Sequence of chain 1.C:
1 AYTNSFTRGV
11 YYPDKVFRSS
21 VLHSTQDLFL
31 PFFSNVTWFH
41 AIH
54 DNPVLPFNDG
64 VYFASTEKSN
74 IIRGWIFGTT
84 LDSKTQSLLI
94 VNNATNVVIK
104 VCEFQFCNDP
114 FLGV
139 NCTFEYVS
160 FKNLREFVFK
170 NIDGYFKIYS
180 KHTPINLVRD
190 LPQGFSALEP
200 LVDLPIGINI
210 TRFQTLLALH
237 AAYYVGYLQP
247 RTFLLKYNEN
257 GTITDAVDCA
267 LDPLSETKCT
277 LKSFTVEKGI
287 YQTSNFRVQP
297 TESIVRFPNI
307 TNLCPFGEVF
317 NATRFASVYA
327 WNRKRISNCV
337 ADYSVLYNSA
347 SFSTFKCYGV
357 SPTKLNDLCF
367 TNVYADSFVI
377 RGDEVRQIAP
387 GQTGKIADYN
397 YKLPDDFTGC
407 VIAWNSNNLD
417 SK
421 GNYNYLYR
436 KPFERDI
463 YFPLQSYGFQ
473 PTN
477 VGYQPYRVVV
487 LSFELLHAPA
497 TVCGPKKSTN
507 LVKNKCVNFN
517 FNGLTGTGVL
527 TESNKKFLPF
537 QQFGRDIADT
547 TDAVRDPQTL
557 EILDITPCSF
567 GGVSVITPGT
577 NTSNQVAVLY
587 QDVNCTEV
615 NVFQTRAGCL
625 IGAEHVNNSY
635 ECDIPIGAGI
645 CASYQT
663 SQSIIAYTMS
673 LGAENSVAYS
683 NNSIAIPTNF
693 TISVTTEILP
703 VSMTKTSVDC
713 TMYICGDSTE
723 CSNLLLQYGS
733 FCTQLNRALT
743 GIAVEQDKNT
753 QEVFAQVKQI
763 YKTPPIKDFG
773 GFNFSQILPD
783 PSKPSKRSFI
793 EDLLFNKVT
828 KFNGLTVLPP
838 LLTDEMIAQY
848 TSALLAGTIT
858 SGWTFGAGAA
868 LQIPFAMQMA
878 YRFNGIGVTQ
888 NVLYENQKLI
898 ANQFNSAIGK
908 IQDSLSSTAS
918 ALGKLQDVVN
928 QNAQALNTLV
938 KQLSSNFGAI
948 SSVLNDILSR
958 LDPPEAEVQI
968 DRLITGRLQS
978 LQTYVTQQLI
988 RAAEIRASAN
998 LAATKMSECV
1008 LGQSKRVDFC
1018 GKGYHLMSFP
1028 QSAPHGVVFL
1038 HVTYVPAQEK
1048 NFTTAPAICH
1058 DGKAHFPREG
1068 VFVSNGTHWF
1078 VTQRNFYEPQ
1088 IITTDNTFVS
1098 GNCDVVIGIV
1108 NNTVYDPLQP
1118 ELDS

Binding-site contacts:
Ligand atom C7 contacts residue ASN1048 of chain 1.B at 3.6 Å.
Ligand atom C1 contacts residue ASN1048 of chain 1.B at 1.5 Å.
Ligand atom C8 contacts residue ASN1048 of chain 1.B at 4.0 Å.
Ligand atom N2 contacts residue ASN1048 of chain 1.B at 3.0 Å (h-bond).
Ligand atom C4 contacts residue ASN1048 of chain 1.B at 4.3 Å.
Ligand atom C1 contacts residue GLN869 of chain 1.C at 4.3 Å.
Ligand atom O6 contacts residue ALA680 of chain 1.B at 4.0 Å.
Ligand atom O5 contacts residue ASN1048 of chain 1.B at 2.4 Å (h-bond).
Ligand atom C5 contacts residue ASN1048 of chain 1.B at 3.8 Å.
Ligand atom C3 contacts residue ASN1048 of chain 1.B at 3.9 Å.
Ligand atom C6 contacts residue ALA680 of chain 1.B at 4.1 Å (hydrophobic).
Ligand atom C8 contacts residue GLU1046 of chain 1.B at 3.0 Å.
Ligand atom C7 contacts residue GLU1046 of chain 1.B at 4.4 Å.
Ligand atom O7 contacts residue ASN1048 of chain 1.B at 3.8 Å.
Ligand atom C8 contacts residue LYS1047 of chain 1.B at 3.9 Å.
Ligand atom O5 contacts residue ALA680 of chain 1.B at 4.2 Å.
Ligand atom C2 contacts residue ASN1048 of chain 1.B at 2.5 Å.
Ligand atom C5 contacts residue ALA680 of chain 1.B at 3.7 Å (hydrophobic).

Sequence of chain 1.B:
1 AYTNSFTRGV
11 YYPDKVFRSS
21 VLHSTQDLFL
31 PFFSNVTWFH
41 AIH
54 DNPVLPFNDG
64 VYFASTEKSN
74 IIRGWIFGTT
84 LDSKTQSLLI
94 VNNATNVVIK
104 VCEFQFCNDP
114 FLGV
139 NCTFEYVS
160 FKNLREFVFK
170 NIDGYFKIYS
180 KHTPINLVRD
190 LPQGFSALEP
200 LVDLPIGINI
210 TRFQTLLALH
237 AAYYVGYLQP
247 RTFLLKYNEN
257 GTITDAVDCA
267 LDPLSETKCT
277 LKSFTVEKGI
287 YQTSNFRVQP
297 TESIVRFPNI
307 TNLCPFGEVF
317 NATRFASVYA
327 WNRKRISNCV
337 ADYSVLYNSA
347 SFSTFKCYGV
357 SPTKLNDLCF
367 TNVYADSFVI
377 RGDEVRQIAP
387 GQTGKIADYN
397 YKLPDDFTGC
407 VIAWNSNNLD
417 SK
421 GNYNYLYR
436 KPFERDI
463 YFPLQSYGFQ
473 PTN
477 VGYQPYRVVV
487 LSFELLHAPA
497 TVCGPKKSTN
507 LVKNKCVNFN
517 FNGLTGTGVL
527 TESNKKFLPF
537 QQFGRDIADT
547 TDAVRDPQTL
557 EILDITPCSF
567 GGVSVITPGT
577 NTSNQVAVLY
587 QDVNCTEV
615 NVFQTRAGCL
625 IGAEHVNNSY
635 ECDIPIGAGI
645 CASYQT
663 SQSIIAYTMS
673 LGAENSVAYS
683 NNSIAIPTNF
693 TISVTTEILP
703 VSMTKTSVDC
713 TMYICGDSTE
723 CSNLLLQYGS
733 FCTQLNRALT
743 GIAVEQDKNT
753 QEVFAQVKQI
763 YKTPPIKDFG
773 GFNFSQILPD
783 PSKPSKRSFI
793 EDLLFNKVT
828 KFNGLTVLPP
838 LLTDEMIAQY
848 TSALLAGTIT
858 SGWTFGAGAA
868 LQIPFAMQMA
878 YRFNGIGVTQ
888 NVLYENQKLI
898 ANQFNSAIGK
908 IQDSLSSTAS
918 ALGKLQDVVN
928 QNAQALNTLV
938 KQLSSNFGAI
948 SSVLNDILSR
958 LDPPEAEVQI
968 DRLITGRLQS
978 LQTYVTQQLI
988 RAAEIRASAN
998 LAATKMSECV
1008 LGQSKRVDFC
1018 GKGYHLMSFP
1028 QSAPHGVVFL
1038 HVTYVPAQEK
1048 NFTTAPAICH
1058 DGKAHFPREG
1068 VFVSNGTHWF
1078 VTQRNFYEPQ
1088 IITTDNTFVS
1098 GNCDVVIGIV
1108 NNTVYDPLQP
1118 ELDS

A protein and the small-molecule ligand that binds it are described below.
Small molecule (SMILES): CC(=O)N[C@@H]1[C@@H](O)[C@H](O)[C@@H](CO)O[C@H]1O